Sequence of chain 4.A:
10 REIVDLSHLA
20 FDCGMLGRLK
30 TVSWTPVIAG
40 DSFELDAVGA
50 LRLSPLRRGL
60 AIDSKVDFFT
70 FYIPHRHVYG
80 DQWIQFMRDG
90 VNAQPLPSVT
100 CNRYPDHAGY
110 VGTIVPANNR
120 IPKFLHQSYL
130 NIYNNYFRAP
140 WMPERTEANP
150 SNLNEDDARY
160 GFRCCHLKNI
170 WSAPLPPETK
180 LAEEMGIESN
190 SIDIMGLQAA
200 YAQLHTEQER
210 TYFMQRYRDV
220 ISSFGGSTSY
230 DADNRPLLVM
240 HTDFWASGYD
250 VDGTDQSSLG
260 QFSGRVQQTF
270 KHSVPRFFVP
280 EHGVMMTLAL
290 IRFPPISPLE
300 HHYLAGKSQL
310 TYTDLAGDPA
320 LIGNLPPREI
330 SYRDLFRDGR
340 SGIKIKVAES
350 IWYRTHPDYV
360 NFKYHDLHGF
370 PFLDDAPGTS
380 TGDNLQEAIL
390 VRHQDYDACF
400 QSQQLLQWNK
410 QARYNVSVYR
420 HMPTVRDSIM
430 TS

Binding-site contacts:
Ligand atom C5' contacts residue ASP242 of chain 4.A at 4.4 Å.
Ligand atom C2' contacts residue LYS25 of chain 4.C at 3.8 Å.
Ligand atom OP2 contacts residue ASP242 of chain 4.A at 3.9 Å.

Sequence of chain 4.C:
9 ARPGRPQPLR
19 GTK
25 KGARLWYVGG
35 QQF

A protein and the small-molecule ligand that binds it are described below.
Small molecule (SMILES): Nc1ccn([C@H]2C[C@H](O)[C@@H](COP(=O)(O)O)O2)c(=O)n1